The small molecule below binds the protein below.
Small molecule (SMILES): Nc1nc2c(ncn2[C@@H]2O[C@H](CO[P](=O)(O)O[P](=O)(O)OP(O)(O)=S)[C@@H](O)[C@H]2O)c(=O)[nH]1

Binding-site contacts:
Ligand atom O1B contacts residue ALA33 of chain 1.A at 3.6 Å.
Ligand atom N2 contacts residue ASP138 of chain 1.A at 2.9 Å (salt-bridge).
Ligand atom O6 contacts residue LYS136 of chain 1.A at 3.5 Å.
Ligand atom O3B contacts residue MG1 of chain 1.D at 3.5 Å.
Ligand atom O2B contacts residue THR37 of chain 1.A at 2.8 Å (h-bond).
Ligand atom O1B contacts residue GLY35 of chain 1.A at 3.0 Å (h-bond).
Ligand atom N1 contacts residue VAL170 of chain 1.A at 3.4 Å.
Ligand atom C6 contacts residue ASP138 of chain 1.A at 3.5 Å.
Ligand atom O3B contacts residue ALA33 of chain 1.A at 2.9 Å (h-bond).
Ligand atom O2B contacts residue MG1 of chain 1.D at 2.2 Å.
Ligand atom PG contacts residue MG1 of chain 1.D at 3.2 Å.
Ligand atom O6 contacts residue SER169 of chain 1.A at 3.0 Å (h-bond).
Ligand atom S1G contacts residue TYR52 of chain 1.A at 3.1 Å (h-bond).
Ligand atom O1A contacts residue CYS38 of chain 1.A at 2.8 Å (h-bond).
Ligand atom C6 contacts residue VAL170 of chain 1.A at 3.6 Å (hydrophobic).
Ligand atom O3A contacts residue ALA33 of chain 1.A at 3.4 Å.
Ligand atom O4' contacts residue LYS136 of chain 1.A at 3.3 Å (salt-bridge).
Ligand atom O2A contacts residue TYR52 of chain 1.A at 3.1 Å.
Ligand atom C2 contacts residue VAL170 of chain 1.A at 3.5 Å (hydrophobic).
Ligand atom N1 contacts residue ASP138 of chain 1.A at 2.7 Å (salt-bridge).
Ligand atom O1A contacts residue THR37 of chain 1.A at 3.3 Å (h-bond).
Ligand atom O1A contacts residue GLY35 of chain 1.A at 3.1 Å.
Ligand atom O2G contacts residue MG1 of chain 1.D at 2.1 Å.
Ligand atom N2 contacts residue LEU139 of chain 1.A at 3.4 Å.
Ligand atom O1A contacts residue LYS36 of chain 1.A at 3.5 Å (salt-bridge).
Ligand atom C5' contacts residue TYR52 of chain 1.A at 3.6 Å (hydrophobic).
Ligand atom O3A contacts residue GLY35 of chain 1.A at 3.3 Å (h-bond).
Ligand atom O6 contacts residue ASP138 of chain 1.A at 3.4 Å (salt-bridge).
Ligand atom O1B contacts residue VAL34 of chain 1.A at 3.2 Å (h-bond).
Ligand atom O2B contacts residue LYS36 of chain 1.A at 3.5 Å (salt-bridge).
Ligand atom O3' contacts residue TYR52 of chain 1.A at 3.6 Å.
Ligand atom O3G contacts residue LYS36 of chain 1.A at 2.6 Å (salt-bridge).
Ligand atom O6 contacts residue SER168 of chain 1.A at 3.5 Å (h-bond).
Ligand atom O3B contacts residue TYR52 of chain 1.A at 3.6 Å.
Ligand atom O2G contacts residue THR55 of chain 1.A at 2.8 Å (h-bond).
Ligand atom O1B contacts residue LYS36 of chain 1.A at 2.9 Å (salt-bridge).
Ligand atom PB contacts residue LYS36 of chain 1.A at 3.6 Å.
Ligand atom O6 contacts residue VAL170 of chain 1.A at 3.5 Å (h-bond).
Ligand atom PB contacts residue MG1 of chain 1.D at 3.4 Å.
Ligand atom O3G contacts residue GLY80 of chain 1.A at 2.8 Å (h-bond).

Sequence of chain 1.A:
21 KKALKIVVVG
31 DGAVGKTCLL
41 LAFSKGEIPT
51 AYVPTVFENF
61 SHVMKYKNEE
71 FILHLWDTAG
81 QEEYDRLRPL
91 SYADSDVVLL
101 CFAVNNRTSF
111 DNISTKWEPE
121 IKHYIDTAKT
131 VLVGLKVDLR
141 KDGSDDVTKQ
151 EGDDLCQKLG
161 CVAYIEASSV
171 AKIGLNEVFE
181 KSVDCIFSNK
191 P